Binding-site contacts:
Ligand atom N2 contacts residue ASN1108 of chain 1.A at 2.1 Å (h-bond).
Ligand atom O7 contacts residue ASN1108 of chain 1.A at 3.4 Å (h-bond).
Ligand atom C4 contacts residue ASN1108 of chain 1.A at 3.9 Å.
Ligand atom O3 contacts residue ASN1108 of chain 1.A at 4.2 Å.
Ligand atom O5 contacts residue ASN1108 of chain 1.A at 2.5 Å (h-bond).
Ligand atom C3 contacts residue ASN1108 of chain 1.A at 3.1 Å.
Ligand atom C7 contacts residue ASN1108 of chain 1.A at 2.9 Å.
Ligand atom C2 contacts residue ASN1108 of chain 1.A at 1.9 Å.
Ligand atom C5 contacts residue ASN1108 of chain 1.A at 3.5 Å.
Ligand atom C1 contacts residue ASN1108 of chain 1.A at 1.1 Å.
Ligand atom C8 contacts residue ASN1108 of chain 1.A at 3.7 Å.

Sequence of chain 1.A:
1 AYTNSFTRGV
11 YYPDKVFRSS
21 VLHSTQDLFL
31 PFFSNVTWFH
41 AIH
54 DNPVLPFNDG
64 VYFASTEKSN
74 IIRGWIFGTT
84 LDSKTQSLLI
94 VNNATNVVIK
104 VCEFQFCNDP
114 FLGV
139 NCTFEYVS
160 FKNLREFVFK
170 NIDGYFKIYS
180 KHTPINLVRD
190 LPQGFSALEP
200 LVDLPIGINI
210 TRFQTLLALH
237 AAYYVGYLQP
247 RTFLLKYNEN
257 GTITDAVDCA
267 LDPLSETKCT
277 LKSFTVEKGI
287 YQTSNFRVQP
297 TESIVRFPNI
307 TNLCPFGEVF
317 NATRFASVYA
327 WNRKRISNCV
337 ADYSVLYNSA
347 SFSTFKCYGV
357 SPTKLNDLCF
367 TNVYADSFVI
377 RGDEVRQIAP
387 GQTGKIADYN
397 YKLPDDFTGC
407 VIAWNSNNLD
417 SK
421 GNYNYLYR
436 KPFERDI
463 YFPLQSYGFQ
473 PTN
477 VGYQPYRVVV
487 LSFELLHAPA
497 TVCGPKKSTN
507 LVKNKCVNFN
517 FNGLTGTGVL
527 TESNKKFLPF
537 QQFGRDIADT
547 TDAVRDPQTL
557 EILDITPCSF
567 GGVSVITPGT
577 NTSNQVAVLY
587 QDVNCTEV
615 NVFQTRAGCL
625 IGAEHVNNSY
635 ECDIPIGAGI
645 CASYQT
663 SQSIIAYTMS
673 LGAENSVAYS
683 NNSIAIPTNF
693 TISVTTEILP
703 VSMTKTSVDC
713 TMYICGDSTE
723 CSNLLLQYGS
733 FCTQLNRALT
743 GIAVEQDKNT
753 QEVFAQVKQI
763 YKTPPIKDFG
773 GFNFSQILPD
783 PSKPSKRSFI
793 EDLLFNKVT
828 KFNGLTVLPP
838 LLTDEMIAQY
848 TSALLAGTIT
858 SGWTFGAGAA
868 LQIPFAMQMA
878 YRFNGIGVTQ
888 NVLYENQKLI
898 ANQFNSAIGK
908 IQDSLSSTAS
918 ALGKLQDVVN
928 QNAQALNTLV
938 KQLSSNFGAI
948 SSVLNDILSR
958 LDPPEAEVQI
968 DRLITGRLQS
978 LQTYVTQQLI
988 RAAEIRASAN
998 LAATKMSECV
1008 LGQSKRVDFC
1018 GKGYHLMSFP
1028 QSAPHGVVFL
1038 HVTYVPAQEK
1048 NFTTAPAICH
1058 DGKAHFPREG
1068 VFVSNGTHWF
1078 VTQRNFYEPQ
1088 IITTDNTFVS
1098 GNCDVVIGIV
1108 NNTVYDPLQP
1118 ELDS

A protein and the small-molecule ligand that binds it are described below.
Small molecule (SMILES): CC(=O)N[C@H]1[C@H](O[C@H]2[C@H](O)[C@@H](NC(C)=O)CO[C@@H]2CO)O[C@H](CO)[C@@H](O)[C@@H]1O